Sequence of chain 3.C:
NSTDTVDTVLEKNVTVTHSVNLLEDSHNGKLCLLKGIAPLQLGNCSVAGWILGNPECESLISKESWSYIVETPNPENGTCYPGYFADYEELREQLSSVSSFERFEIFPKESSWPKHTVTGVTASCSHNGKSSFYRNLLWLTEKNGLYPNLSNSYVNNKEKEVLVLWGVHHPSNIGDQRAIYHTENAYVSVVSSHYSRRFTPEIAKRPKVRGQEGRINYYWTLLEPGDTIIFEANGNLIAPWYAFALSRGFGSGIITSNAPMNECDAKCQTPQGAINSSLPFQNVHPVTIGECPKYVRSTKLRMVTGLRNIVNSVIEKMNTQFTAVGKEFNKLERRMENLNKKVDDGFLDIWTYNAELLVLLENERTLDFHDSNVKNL

This protein binds this small molecule.
Small molecule (SMILES): CC(=O)N[C@H]1[C@H](O[C@H]2[C@H](O)[C@@H](NC(C)=O)CO[C@@H]2CO)O[C@H](CO)[C@@H](O)[C@@H]1O

Binding-site contacts:
Ligand atom C5 contacts residue ASN130 of chain 3.C at 3.6 Å.
Ligand atom C7 contacts residue ASN107 of chain 3.C at 4.1 Å.
Ligand atom C8 contacts residue CYS133 of chain 3.C at 4.0 Å (hydrophobic).
Ligand atom N2 contacts residue ASN130 of chain 3.C at 2.9 Å (h-bond).
Ligand atom O6 contacts residue GLU129 of chain 3.C at 2.8 Å (salt-bridge).
Ligand atom O7 contacts residue ARG263 of chain 3.C at 3.7 Å.
Ligand atom C2 contacts residue ARG263 of chain 3.C at 3.6 Å.
Ligand atom O7 contacts residue CYS133 of chain 3.C at 3.7 Å.
Ligand atom C4 contacts residue ARG263 of chain 3.C at 4.5 Å.
Ligand atom O7 contacts residue ASN107 of chain 3.C at 3.5 Å (h-bond).
Ligand atom O6 contacts residue NAG1 of chain 3.E at 4.0 Å.
Ligand atom C3 contacts residue ASN130 of chain 3.C at 3.7 Å.
Ligand atom O7 contacts residue SER177 of chain 3.C at 4.4 Å.
Ligand atom N2 contacts residue ARG263 of chain 3.C at 3.5 Å (salt-bridge).
Ligand atom C6 contacts residue GLU129 of chain 3.C at 3.9 Å.
Ligand atom C8 contacts residue NAG1 of chain 3.E at 4.1 Å.
Ligand atom C8 contacts residue SER177 of chain 3.C at 3.9 Å.
Ligand atom C7 contacts residue SER177 of chain 3.C at 4.0 Å.
Ligand atom C7 contacts residue ASN130 of chain 3.C at 3.1 Å.
Ligand atom C1 contacts residue GLU109 of chain 3.C at 4.4 Å.
Ligand atom C8 contacts residue ARG263 of chain 3.C at 4.4 Å.
Ligand atom C2 contacts residue ASN130 of chain 3.C at 2.4 Å.
Ligand atom O3 contacts residue ARG263 of chain 3.C at 2.9 Å (salt-bridge).
Ligand atom O7 contacts residue ASN130 of chain 3.C at 2.9 Å (h-bond).
Ligand atom C8 contacts residue GLU109 of chain 3.C at 3.4 Å.
Ligand atom C3 contacts residue ARG263 of chain 3.C at 3.9 Å.
Ligand atom O6 contacts residue ARG263 of chain 3.C at 4.0 Å.
Ligand atom C7 contacts residue GLU109 of chain 3.C at 3.9 Å.
Ligand atom C7 contacts residue ARG263 of chain 3.C at 3.6 Å.
Ligand atom N2 contacts residue GLU109 of chain 3.C at 4.0 Å.
Ligand atom C8 contacts residue SER179 of chain 3.C at 3.9 Å.
Ligand atom C1 contacts residue ASN130 of chain 3.C at 1.4 Å.
Ligand atom C8 contacts residue CYS178 of chain 3.C at 3.7 Å (hydrophobic).
Ligand atom C4 contacts residue ASN130 of chain 3.C at 4.1 Å.
Ligand atom C7 contacts residue CYS133 of chain 3.C at 4.2 Å (hydrophobic).
Ligand atom C8 contacts residue ASN130 of chain 3.C at 4.3 Å.
Ligand atom N2 contacts residue SER177 of chain 3.C at 4.4 Å.
Ligand atom O6 contacts residue ASN130 of chain 3.C at 3.9 Å.
Ligand atom C8 contacts residue ASN107 of chain 3.C at 4.0 Å.
Ligand atom O5 contacts residue ASN130 of chain 3.C at 2.2 Å (h-bond).